The protein below binds the small molecule below.
Small molecule (SMILES): CC(=O)N[C@@H]1[C@@H](O)[C@H](O)[C@@H](CO)O[C@H]1O

Binding-site contacts:
Ligand atom C2 contacts residue ASN573 of chain 1.D at 2.4 Å.
Ligand atom O5 contacts residue ASN573 of chain 1.D at 2.4 Å (h-bond).
Ligand atom C7 contacts residue ASN573 of chain 1.D at 3.0 Å.
Ligand atom C4 contacts residue ASN573 of chain 1.D at 4.2 Å.
Ligand atom C5 contacts residue ASN573 of chain 1.D at 3.7 Å.
Ligand atom N2 contacts residue ASN573 of chain 1.D at 2.9 Å (h-bond).
Ligand atom C8 contacts residue ASN573 of chain 1.D at 4.2 Å.
Ligand atom C3 contacts residue ASN573 of chain 1.D at 3.8 Å.
Ligand atom O7 contacts residue ASN573 of chain 1.D at 2.7 Å (h-bond).
Ligand atom C1 contacts residue ASN573 of chain 1.D at 1.4 Å.

Sequence of chain 1.D:
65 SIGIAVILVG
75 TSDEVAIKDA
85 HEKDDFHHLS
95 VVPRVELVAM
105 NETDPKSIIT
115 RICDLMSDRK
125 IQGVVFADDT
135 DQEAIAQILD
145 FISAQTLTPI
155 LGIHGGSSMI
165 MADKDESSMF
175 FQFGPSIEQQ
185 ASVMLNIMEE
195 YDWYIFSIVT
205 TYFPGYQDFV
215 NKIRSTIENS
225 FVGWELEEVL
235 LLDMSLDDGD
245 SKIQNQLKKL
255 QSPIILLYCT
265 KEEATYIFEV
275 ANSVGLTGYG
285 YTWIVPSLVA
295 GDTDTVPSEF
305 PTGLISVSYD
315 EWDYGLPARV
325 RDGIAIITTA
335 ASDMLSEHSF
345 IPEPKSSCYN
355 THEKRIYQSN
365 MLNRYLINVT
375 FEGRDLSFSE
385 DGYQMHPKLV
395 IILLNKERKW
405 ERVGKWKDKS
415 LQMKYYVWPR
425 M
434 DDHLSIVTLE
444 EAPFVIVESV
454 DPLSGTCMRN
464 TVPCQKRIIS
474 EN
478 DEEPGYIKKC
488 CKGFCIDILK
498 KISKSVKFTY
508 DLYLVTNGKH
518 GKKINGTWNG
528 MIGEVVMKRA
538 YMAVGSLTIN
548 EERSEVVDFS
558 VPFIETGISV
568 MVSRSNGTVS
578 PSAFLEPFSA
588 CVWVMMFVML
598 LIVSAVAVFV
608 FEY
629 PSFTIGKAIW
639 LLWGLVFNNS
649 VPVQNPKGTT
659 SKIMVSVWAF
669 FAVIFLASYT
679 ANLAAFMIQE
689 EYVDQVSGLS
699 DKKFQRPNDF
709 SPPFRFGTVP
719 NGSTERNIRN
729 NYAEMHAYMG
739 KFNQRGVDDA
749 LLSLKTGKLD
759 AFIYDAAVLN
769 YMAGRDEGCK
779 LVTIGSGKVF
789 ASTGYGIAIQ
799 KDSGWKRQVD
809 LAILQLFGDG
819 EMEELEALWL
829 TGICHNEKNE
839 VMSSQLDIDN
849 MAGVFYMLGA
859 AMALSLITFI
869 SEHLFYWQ